Sequence of chain 2.A:
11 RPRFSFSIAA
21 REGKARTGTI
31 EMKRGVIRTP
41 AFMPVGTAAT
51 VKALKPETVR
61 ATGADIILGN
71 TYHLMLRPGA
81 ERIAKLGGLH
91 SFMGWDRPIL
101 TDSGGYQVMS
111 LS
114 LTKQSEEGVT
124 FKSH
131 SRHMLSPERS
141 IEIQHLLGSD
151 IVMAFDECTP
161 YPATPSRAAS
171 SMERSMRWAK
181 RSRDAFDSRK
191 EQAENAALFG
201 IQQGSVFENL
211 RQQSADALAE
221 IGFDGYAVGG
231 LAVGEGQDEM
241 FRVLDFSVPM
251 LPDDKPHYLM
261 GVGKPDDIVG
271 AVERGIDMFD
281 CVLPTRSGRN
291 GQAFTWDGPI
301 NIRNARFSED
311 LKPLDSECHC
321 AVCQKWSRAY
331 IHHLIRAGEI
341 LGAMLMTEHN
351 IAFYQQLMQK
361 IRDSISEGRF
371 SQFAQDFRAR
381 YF

A small-molecule ligand and the protein it binds are described below.
Small molecule (SMILES): CNc1nc2cc3nc(NC)[nH]c3cc2c(=O)[nH]1

Binding-site contacts:
Ligand atom N2 contacts residue TYR106 of chain 2.A at 3.7 Å.
Ligand atom C7 contacts residue GLY230 of chain 2.A at 3.8 Å.
Ligand atom N2 contacts residue GLY261 of chain 2.A at 3.5 Å (h-bond).
Ligand atom N1 contacts residue TYR106 of chain 2.A at 3.3 Å.
Ligand atom N4 contacts residue ASP156 of chain 2.A at 2.8 Å (salt-bridge).
Ligand atom N2 contacts residue ALA232 of chain 2.A at 2.7 Å (h-bond).
Ligand atom C9 contacts residue CYS158 of chain 2.A at 3.7 Å (hydrophobic).
Ligand atom C8 contacts residue MET260 of chain 2.A at 3.4 Å (hydrophobic).
Ligand atom C7 contacts residue CYS158 of chain 2.A at 3.6 Å (hydrophobic).
Ligand atom C1 contacts residue MET260 of chain 2.A at 3.6 Å (hydrophobic).
Ligand atom O1 contacts residue ASP156 of chain 2.A at 3.5 Å (salt-bridge).
Ligand atom N3 contacts residue MET260 of chain 2.A at 3.8 Å.
Ligand atom C4 contacts residue GLY261 of chain 2.A at 3.8 Å.
Ligand atom C4 contacts residue ALA232 of chain 2.A at 3.5 Å (hydrophobic).
Ligand atom N6 contacts residue TYR106 of chain 2.A at 3.4 Å.
Ligand atom N3 contacts residue ALA232 of chain 2.A at 3.6 Å (h-bond).
Ligand atom C6 contacts residue TYR106 of chain 2.A at 3.5 Å (hydrophobic).
Ligand atom C2 contacts residue TYR106 of chain 2.A at 3.4 Å (hydrophobic).
Ligand atom C7 contacts residue MET260 of chain 2.A at 3.6 Å (hydrophobic).
Ligand atom C10 contacts residue ASP156 of chain 2.A at 3.6 Å.
Ligand atom O1 contacts residue GLN203 of chain 2.A at 3.0 Å (h-bond).
Ligand atom O1 contacts residue CYS158 of chain 2.A at 3.5 Å.
Ligand atom C4 contacts residue TYR106 of chain 2.A at 3.5 Å (hydrophobic).
Ligand atom C8 contacts residue TYR106 of chain 2.A at 3.7 Å (hydrophobic).
Ligand atom O1 contacts residue GLY230 of chain 2.A at 2.8 Å (h-bond).
Ligand atom C9 contacts residue ASP156 of chain 2.A at 3.7 Å.
Ligand atom C4 contacts residue LEU231 of chain 2.A at 3.7 Å (hydrophobic).
Ligand atom C5 contacts residue ALA232 of chain 2.A at 3.6 Å (hydrophobic).
Ligand atom N3 contacts residue LEU231 of chain 2.A at 2.7 Å (h-bond).
Ligand atom C11 contacts residue SER103 of chain 2.A at 3.4 Å.
Ligand atom C3 contacts residue TYR106 of chain 2.A at 3.3 Å (hydrophobic).
Ligand atom O1 contacts residue GLY229 of chain 2.A at 3.2 Å.
Ligand atom C5 contacts residue GLY261 of chain 2.A at 3.2 Å.
Ligand atom C9 contacts residue MET260 of chain 2.A at 3.8 Å (hydrophobic).
Ligand atom C11 contacts residue ASP156 of chain 2.A at 3.8 Å.
Ligand atom N1 contacts residue GLY261 of chain 2.A at 3.6 Å.
Ligand atom N5 contacts residue SER103 of chain 2.A at 3.8 Å.
Ligand atom N5 contacts residue ASP156 of chain 2.A at 2.8 Å (salt-bridge).
Ligand atom C6 contacts residue LEU231 of chain 2.A at 3.6 Å (hydrophobic).
Ligand atom C1 contacts residue TYR106 of chain 2.A at 3.4 Å (hydrophobic).